Binding-site contacts:
Ligand atom N3 contacts residue ASN207 of chain 1.A at 3.1 Å (h-bond).
Ligand atom O1B contacts residue THR145 of chain 1.A at 2.8 Å (h-bond).
Ligand atom O5' contacts residue SER140 of chain 1.A at 3.2 Å (h-bond).
Ligand atom C4 contacts residue PHE225 of chain 1.A at 3.5 Å (hydrophobic).
Ligand atom N2 contacts residue ASN207 of chain 1.A at 3.0 Å (h-bond).
Ligand atom N7 contacts residue CYS13 of chain 1.A at 3.5 Å.
Ligand atom O3G contacts residue THR145 of chain 1.A at 3.2 Å (h-bond).
Ligand atom O3B contacts residue MG1 of chain 1.B at 3.3 Å.
Ligand atom O1B contacts residue GLY144 of chain 1.A at 3.4 Å (h-bond).
Ligand atom O1A contacts residue CYS13 of chain 1.A at 2.9 Å (h-bond).
Ligand atom C6 contacts residue ASN229 of chain 1.A at 3.6 Å.
Ligand atom O2B contacts residue GLN12 of chain 1.A at 2.8 Å (h-bond).
Ligand atom O4' contacts residue SER140 of chain 1.A at 3.3 Å.
Ligand atom O2B contacts residue GLY11 of chain 1.A at 3.1 Å.
Ligand atom N7 contacts residue PHE225 of chain 1.A at 3.4 Å.
Ligand atom O1A contacts residue GLN12 of chain 1.A at 3.1 Å.
Ligand atom O3G contacts residue ASN102 of chain 1.A at 3.4 Å (h-bond).
Ligand atom O2G contacts residue MG1 of chain 1.B at 1.9 Å.
Ligand atom N2 contacts residue ASN229 of chain 1.A at 3.3 Å (h-bond).
Ligand atom O3' contacts residue PRO173 of chain 1.A at 3.2 Å.
Ligand atom O6 contacts residue ASN229 of chain 1.A at 2.9 Å (h-bond).
Ligand atom O3A contacts residue SER140 of chain 1.A at 3.4 Å (h-bond).
Ligand atom C2 contacts residue ASN229 of chain 1.A at 3.4 Å.
Ligand atom PB contacts residue MG1 of chain 1.B at 3.3 Å.
Ligand atom N1 contacts residue ASN229 of chain 1.A at 2.6 Å (h-bond).
Ligand atom O2' contacts residue PHE225 of chain 1.A at 3.5 Å.
Ligand atom O2G contacts residue THR145 of chain 1.A at 3.3 Å (h-bond).
Ligand atom N2 contacts residue ILE228 of chain 1.A at 3.5 Å.
Ligand atom PG contacts residue MG1 of chain 1.B at 3.2 Å.
Ligand atom O2' contacts residue ASN207 of chain 1.A at 3.1 Å (h-bond).
Ligand atom O3' contacts residue GLN184 of chain 1.A at 3.5 Å (h-bond).
Ligand atom O3G contacts residue GLY144 of chain 1.A at 2.7 Å (h-bond).
Ligand atom C8 contacts residue CYS13 of chain 1.A at 3.6 Å (hydrophobic).
Ligand atom O2B contacts residue MG1 of chain 1.B at 2.6 Å.
Ligand atom O1B contacts residue GLY146 of chain 1.A at 3.0 Å (h-bond).
Ligand atom O6 contacts residue GLN16 of chain 1.A at 2.7 Å (h-bond).
Ligand atom C1' contacts residue ASN207 of chain 1.A at 3.4 Å.
Ligand atom N3 contacts residue VAL171 of chain 1.A at 3.5 Å.
Ligand atom C8 contacts residue PHE225 of chain 1.A at 3.5 Å (hydrophobic).
Ligand atom N9 contacts residue PHE225 of chain 1.A at 3.4 Å.

Sequence of chain 1.A:
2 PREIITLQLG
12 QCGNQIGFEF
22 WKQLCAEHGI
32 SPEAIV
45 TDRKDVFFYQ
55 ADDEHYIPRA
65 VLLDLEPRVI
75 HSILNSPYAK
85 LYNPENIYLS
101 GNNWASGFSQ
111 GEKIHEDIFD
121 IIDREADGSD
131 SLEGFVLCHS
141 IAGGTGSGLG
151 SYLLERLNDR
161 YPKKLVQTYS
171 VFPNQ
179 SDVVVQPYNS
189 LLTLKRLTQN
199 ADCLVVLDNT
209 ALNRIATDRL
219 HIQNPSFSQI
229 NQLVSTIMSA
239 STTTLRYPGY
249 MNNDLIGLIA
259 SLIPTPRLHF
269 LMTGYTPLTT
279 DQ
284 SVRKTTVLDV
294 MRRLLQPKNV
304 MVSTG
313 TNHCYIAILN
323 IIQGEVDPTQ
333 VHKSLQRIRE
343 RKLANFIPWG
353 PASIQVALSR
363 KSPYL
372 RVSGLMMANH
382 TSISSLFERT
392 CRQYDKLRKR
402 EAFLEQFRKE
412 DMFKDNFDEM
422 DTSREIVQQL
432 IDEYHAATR

This small molecule binds to this protein.
Small molecule (SMILES): Nc1nc2c(ncn2[C@@H]2O[C@H](CO[P](=O)(O)O[P](=O)(O)OP(O)(O)=S)[C@@H](O)[C@H]2O)c(=O)[nH]1